A small-molecule ligand and the protein it binds are described below.
Small molecule (SMILES): CC(=O)N[C@H]1[C@H](O[C@H]2[C@H](O)[C@@H](NC(C)=O)CO[C@@H]2CO)O[C@H](CO)[C@@H](O[C@@H]2O[C@H](CO[C@H]3O[C@H](CO)[C@@H](O)[C@H](O[C@H]4O[C@H](CO)[C@@H](O)[C@H](O)[C@@H]4O)[C@@H]3O)[C@@H](O)[C@H](O[C@H]3O[C@H](CO)[C@@H](O)[C@H](O)[C@@H]3O[C@H]3O[C@H](CO)[C@@H](O)[C@H](O)[C@@H]3O)[C@@H]2O)[C@@H]1O

Sequence of chain 1.G:
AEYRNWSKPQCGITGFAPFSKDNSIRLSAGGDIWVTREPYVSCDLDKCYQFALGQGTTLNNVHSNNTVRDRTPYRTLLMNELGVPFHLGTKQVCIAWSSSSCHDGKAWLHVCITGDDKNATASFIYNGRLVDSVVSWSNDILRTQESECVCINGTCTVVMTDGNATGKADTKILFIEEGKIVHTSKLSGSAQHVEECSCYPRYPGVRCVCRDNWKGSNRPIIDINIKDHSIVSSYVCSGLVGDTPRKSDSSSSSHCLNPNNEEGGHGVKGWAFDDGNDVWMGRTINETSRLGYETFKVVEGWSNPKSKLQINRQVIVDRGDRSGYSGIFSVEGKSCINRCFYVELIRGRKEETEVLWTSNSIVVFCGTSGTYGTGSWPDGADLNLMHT

Binding-site contacts:
Ligand atom C3 contacts residue ASN416 of chain 1.D at 3.6 Å.
Ligand atom O2 contacts residue ILE415 of chain 1.D at 3.2 Å.
Ligand atom C8 contacts residue ASN416 of chain 1.D at 3.8 Å.
Ligand atom C6 contacts residue GLN414 of chain 1.D at 3.9 Å.
Ligand atom C1 contacts residue ASN223 of chain 1.G at 1.5 Å.
Ligand atom C4 contacts residue GLN414 of chain 1.D at 3.5 Å.
Ligand atom O5 contacts residue THR478 of chain 1.D at 3.5 Å.
Ligand atom C3 contacts residue GLN414 of chain 1.D at 3.7 Å.
Ligand atom C7 contacts residue ASN223 of chain 1.G at 3.0 Å.
Ligand atom C6 contacts residue GLY477 of chain 1.D at 3.4 Å.
Ligand atom C2 contacts residue ASN223 of chain 1.G at 2.4 Å.
Ligand atom O4 contacts residue ASN416 of chain 1.D at 3.6 Å.
Ligand atom O6 contacts residue GLY477 of chain 1.D at 2.7 Å (h-bond).
Ligand atom O5 contacts residue ASN223 of chain 1.G at 2.4 Å (h-bond).
Ligand atom O3 contacts residue ILE415 of chain 1.D at 3.8 Å.
Ligand atom C2 contacts residue ARG417 of chain 1.D at 3.9 Å.
Ligand atom C1 contacts residue THR478 of chain 1.D at 3.8 Å.
Ligand atom O5 contacts residue TYR476 of chain 1.D at 3.6 Å.
Ligand atom O5 contacts residue GLY477 of chain 1.D at 3.3 Å.
Ligand atom O4 contacts residue ARG417 of chain 1.D at 3.4 Å (salt-bridge).
Ligand atom O6 contacts residue TYR476 of chain 1.D at 3.4 Å.
Ligand atom C2 contacts residue THR478 of chain 1.D at 3.9 Å.
Ligand atom O7 contacts residue ASN223 of chain 1.G at 3.0 Å (h-bond).
Ligand atom O4 contacts residue ARG417 of chain 1.D at 3.7 Å.
Ligand atom O3 contacts residue GLN414 of chain 1.D at 3.8 Å.
Ligand atom O3 contacts residue ASN416 of chain 1.D at 3.0 Å (h-bond).
Ligand atom O7 contacts residue THR478 of chain 1.D at 3.5 Å (h-bond).
Ligand atom C3 contacts residue ASN223 of chain 1.G at 3.7 Å.
Ligand atom O2 contacts residue ARG417 of chain 1.D at 3.7 Å.
Ligand atom O6 contacts residue THR478 of chain 1.D at 3.7 Å.
Ligand atom C6 contacts residue TYR476 of chain 1.D at 3.4 Å (hydrophobic).
Ligand atom C8 contacts residue TYR476 of chain 1.D at 3.6 Å (hydrophobic).
Ligand atom N2 contacts residue ASN416 of chain 1.D at 3.8 Å.
Ligand atom N2 contacts residue ASN223 of chain 1.G at 2.8 Å (h-bond).
Ligand atom C5 contacts residue TYR476 of chain 1.D at 3.8 Å (hydrophobic).
Ligand atom O3 contacts residue GLN414 of chain 1.D at 3.1 Å (h-bond).
Ligand atom C2 contacts residue GLN414 of chain 1.D at 3.6 Å.
Ligand atom O2 contacts residue ASN416 of chain 1.D at 3.8 Å.
Ligand atom O2 contacts residue GLN414 of chain 1.D at 3.0 Å (h-bond).
Ligand atom C5 contacts residue ASN223 of chain 1.G at 3.7 Å.

Sequence of chain 1.D:
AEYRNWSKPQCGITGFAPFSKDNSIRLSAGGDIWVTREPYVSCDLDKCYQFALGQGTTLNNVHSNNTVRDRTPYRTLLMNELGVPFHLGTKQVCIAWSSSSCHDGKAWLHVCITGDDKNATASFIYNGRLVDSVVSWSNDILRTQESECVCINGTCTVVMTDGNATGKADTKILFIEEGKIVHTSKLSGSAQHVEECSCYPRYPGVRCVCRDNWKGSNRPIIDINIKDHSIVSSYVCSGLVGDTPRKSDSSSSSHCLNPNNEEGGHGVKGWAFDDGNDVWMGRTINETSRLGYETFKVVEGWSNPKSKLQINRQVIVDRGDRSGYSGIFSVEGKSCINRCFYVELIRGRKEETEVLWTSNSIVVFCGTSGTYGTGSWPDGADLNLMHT